Sequence of chain 4.A:
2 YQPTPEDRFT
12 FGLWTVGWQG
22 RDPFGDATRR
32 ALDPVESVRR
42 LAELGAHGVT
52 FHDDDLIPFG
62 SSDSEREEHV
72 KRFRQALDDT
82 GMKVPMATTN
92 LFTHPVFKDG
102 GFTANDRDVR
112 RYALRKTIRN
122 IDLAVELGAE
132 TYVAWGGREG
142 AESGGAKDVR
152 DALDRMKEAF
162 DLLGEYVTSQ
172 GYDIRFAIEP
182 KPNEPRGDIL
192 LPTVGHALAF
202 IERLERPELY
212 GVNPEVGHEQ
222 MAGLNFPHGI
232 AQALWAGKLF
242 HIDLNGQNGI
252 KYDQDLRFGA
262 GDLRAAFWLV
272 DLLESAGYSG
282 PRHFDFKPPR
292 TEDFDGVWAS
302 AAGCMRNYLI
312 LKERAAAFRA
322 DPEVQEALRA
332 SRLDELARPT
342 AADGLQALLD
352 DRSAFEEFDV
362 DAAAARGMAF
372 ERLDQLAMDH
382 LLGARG

Binding-site contacts:
Ligand atom C2 contacts residue HIS219 of chain 2.A at 3.8 Å.
Ligand atom C3 contacts residue MG1 of chain 2.E at 3.4 Å.
Ligand atom C4 contacts residue GLU180 of chain 2.A at 3.4 Å.
Ligand atom O1 contacts residue LYS182 of chain 2.A at 3.2 Å (salt-bridge).
Ligand atom O2 contacts residue GLU180 of chain 2.A at 2.6 Å (salt-bridge).
Ligand atom O2 contacts residue XYS1 of chain 2.B at 2.0 Å (h-bond).
Ligand atom C1 contacts residue XYS1 of chain 2.B at 2.0 Å.
Ligand atom O5 contacts residue HIS53 of chain 2.A at 2.9 Å (h-bond).
Ligand atom O2 contacts residue HIS219 of chain 2.A at 3.1 Å.
Ligand atom O3 contacts residue ASP286 of chain 2.A at 2.6 Å (salt-bridge).
Ligand atom O2 contacts residue MG1 of chain 2.E at 1.9 Å.
Ligand atom O1 contacts residue MG1 of chain 2.D at 3.5 Å.
Ligand atom C1 contacts residue TRP136 of chain 2.A at 3.5 Å (hydrophobic).
Ligand atom C3 contacts residue ASP286 of chain 2.A at 3.6 Å.
Ligand atom C3 contacts residue XYS1 of chain 2.B at 0.2 Å.
Ligand atom C5 contacts residue XYS1 of chain 2.B at 0.7 Å.
Ligand atom C4 contacts residue XYS1 of chain 2.B at 0.9 Å.
Ligand atom O2 contacts residue MG1 of chain 2.D at 3.7 Å.
Ligand atom O5 contacts residue XYS1 of chain 2.B at 0.8 Å.
Ligand atom O3 contacts residue XYS1 of chain 2.B at 1.4 Å (h-bond).
Ligand atom C5 contacts residue HIS53 of chain 2.A at 3.0 Å.
Ligand atom C2 contacts residue ASP286 of chain 2.A at 3.6 Å.
Ligand atom O2 contacts residue GLU216 of chain 2.A at 3.1 Å (salt-bridge).
Ligand atom O5 contacts residue TRP136 of chain 2.A at 3.5 Å.
Ligand atom O4 contacts residue ASP286 of chain 2.A at 3.6 Å.
Ligand atom O3 contacts residue TRP15 of chain 2.A at 3.6 Å (h-bond).
Ligand atom O1 contacts residue HIS219 of chain 2.A at 3.2 Å (h-bond).
Ligand atom O4 contacts residue XYS1 of chain 2.B at 1.1 Å.
Ligand atom O1 contacts residue TRP136 of chain 2.A at 3.3 Å.
Ligand atom O1 contacts residue XYS1 of chain 2.B at 3.2 Å (h-bond).
Ligand atom C2 contacts residue XYS1 of chain 2.B at 1.5 Å.
Ligand atom C4 contacts residue MG1 of chain 2.E at 3.5 Å.
Ligand atom O4 contacts residue MG1 of chain 2.E at 2.7 Å.
Ligand atom O4 contacts residue ASP244 of chain 2.A at 3.6 Å.
Ligand atom C2 contacts residue MG1 of chain 2.E at 3.0 Å.
Ligand atom C2 contacts residue GLU180 of chain 2.A at 3.1 Å.
Ligand atom C1 contacts residue PHE25 of chain 4.A at 3.7 Å (hydrophobic).
Ligand atom O2 contacts residue ASP286 of chain 2.A at 2.7 Å (salt-bridge).
Ligand atom O4 contacts residue GLU180 of chain 2.A at 2.6 Å (salt-bridge).
Ligand atom O3 contacts residue MG1 of chain 2.E at 3.0 Å.

The protein below binds the small molecule below.
Small molecule (SMILES): O=C[C@H](O)[C@@H](O)[C@H](O)CO

Sequence of chain 2.A:
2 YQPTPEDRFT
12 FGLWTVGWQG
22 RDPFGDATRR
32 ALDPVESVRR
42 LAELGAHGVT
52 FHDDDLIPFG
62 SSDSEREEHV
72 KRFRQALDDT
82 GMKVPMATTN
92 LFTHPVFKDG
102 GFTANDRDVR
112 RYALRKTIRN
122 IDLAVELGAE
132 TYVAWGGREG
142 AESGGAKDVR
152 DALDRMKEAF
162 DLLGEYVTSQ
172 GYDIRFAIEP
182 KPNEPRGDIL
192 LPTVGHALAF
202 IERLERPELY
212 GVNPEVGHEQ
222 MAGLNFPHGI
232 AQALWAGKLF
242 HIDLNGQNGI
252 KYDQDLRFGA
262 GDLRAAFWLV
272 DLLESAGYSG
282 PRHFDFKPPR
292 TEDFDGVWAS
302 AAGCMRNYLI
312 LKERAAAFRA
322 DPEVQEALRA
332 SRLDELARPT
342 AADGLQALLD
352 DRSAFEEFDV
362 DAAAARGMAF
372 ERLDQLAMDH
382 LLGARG